Sequence of chain 2.B:
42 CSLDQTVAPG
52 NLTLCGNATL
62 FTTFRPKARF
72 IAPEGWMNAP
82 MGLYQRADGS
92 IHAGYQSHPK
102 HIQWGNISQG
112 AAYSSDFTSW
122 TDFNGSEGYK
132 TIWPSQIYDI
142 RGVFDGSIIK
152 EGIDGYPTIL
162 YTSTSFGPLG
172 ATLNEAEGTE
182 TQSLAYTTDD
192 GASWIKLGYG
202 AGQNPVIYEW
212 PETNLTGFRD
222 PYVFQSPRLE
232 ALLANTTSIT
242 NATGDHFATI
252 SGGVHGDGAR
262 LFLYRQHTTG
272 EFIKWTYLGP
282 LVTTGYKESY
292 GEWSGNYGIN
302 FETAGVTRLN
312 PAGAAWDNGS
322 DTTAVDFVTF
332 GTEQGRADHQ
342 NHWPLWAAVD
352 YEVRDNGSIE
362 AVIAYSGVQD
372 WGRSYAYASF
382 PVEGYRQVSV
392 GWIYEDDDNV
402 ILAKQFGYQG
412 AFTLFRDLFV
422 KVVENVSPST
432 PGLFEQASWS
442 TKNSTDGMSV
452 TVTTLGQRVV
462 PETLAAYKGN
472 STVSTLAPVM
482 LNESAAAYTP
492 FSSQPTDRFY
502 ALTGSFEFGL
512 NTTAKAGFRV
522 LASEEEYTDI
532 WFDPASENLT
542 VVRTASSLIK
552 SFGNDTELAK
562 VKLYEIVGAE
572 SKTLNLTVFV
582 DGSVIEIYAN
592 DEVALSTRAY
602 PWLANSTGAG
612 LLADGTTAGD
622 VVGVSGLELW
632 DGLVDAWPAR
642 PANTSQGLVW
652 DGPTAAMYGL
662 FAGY

Binding-site contacts:
Ligand atom O3 contacts residue ASN175 of chain 2.B at 4.3 Å.
Ligand atom O5 contacts residue THR214 of chain 2.B at 4.3 Å.
Ligand atom O5 contacts residue ASN215 of chain 2.B at 2.3 Å (h-bond).
Ligand atom C7 contacts residue ASN215 of chain 2.B at 4.0 Å.
Ligand atom C2 contacts residue ASN215 of chain 2.B at 2.4 Å.
Ligand atom N2 contacts residue ASN215 of chain 2.B at 3.0 Å (h-bond).
Ligand atom O7 contacts residue ASN175 of chain 2.B at 3.5 Å (h-bond).
Ligand atom C5 contacts residue ASN215 of chain 2.B at 3.6 Å.
Ligand atom C4 contacts residue ASN215 of chain 2.B at 4.2 Å.
Ligand atom C3 contacts residue ASN215 of chain 2.B at 3.8 Å.
Ligand atom C1 contacts residue ASN215 of chain 2.B at 1.4 Å.
Ligand atom O7 contacts residue ASN215 of chain 2.B at 4.4 Å.

This small molecule binds to this protein.
Small molecule (SMILES): CC(=O)N[C@@H]1[C@@H](O)[C@H](O)[C@@H](CO)O[C@H]1O